Binding-site contacts:
Ligand atom O8 contacts residue SER398 of chain 1.Q at 3.7 Å.
Ligand atom C5 contacts residue SER398 of chain 1.Q at 3.8 Å.
Ligand atom O4 contacts residue SER398 of chain 1.Q at 4.1 Å.
Ligand atom C4 contacts residue SER398 of chain 1.Q at 3.2 Å.
Ligand atom O6 contacts residue SER398 of chain 1.Q at 2.4 Å (h-bond).
Ligand atom O1B contacts residue SER398 of chain 1.Q at 3.4 Å (h-bond).
Ligand atom O1A contacts residue SER398 of chain 1.Q at 3.7 Å.
Ligand atom C6 contacts residue SER398 of chain 1.Q at 3.2 Å.
Ligand atom C2 contacts residue SER398 of chain 1.Q at 1.5 Å.
Ligand atom C1 contacts residue SER398 of chain 1.Q at 2.8 Å.
Ligand atom C3 contacts residue SER398 of chain 1.Q at 1.8 Å.

Sequence of chain 1.Q:
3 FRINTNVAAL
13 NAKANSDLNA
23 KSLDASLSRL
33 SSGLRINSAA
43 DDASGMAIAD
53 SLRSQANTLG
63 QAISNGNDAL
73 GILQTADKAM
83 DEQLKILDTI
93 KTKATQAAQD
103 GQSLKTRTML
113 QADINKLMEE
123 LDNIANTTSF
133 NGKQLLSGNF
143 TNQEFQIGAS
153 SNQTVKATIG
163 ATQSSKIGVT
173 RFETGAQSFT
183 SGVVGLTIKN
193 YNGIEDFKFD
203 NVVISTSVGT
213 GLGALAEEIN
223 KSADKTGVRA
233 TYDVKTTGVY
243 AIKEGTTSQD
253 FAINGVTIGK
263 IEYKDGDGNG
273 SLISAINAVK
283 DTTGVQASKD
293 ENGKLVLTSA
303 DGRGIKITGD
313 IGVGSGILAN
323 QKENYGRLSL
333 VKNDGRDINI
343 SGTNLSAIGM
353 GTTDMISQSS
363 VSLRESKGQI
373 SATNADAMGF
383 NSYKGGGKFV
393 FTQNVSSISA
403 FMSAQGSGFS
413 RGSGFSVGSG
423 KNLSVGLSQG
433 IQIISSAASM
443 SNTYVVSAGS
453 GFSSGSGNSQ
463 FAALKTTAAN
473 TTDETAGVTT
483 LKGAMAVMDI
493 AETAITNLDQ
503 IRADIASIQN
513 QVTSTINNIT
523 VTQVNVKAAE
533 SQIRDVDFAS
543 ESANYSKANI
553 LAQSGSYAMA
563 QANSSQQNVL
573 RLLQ

A protein and the small-molecule ligand that binds it are described below.
Small molecule (SMILES): C[C@H](O)[C@H](N)[C@@H]1O[C@](O)(C(=O)O)C[C@H](O)[C@@H]1N